Binding-site contacts:
Ligand atom C3 contacts residue ASN154 of chain 1.D at 3.8 Å.
Ligand atom O5 contacts residue ASN154 of chain 1.D at 2.4 Å (h-bond).
Ligand atom C1 contacts residue GLU150 of chain 1.D at 4.5 Å.
Ligand atom C7 contacts residue ASN154 of chain 1.D at 3.4 Å.
Ligand atom O7 contacts residue GLU147 of chain 1.D at 3.9 Å.
Ligand atom O7 contacts residue ASN154 of chain 1.D at 3.7 Å.
Ligand atom O6 contacts residue THR156 of chain 1.D at 4.4 Å.
Ligand atom C6 contacts residue GLU147 of chain 1.D at 4.3 Å.
Ligand atom C5 contacts residue ASN154 of chain 1.D at 3.7 Å.
Ligand atom C2 contacts residue ASN154 of chain 1.D at 2.5 Å.
Ligand atom O6 contacts residue GLU147 of chain 1.D at 4.2 Å.
Ligand atom C8 contacts residue ASN154 of chain 1.D at 4.3 Å.
Ligand atom N2 contacts residue ASN154 of chain 1.D at 2.9 Å (h-bond).
Ligand atom C4 contacts residue ASN154 of chain 1.D at 4.2 Å.
Ligand atom O5 contacts residue GLU150 of chain 1.D at 4.1 Å.
Ligand atom C1 contacts residue ASN154 of chain 1.D at 1.4 Å.
Ligand atom O6 contacts residue SER151 of chain 1.D at 4.0 Å.
Ligand atom C3 contacts residue GLU147 of chain 1.D at 4.1 Å.
Ligand atom O3 contacts residue GLU147 of chain 1.D at 4.4 Å.

Sequence of chain 1.D:
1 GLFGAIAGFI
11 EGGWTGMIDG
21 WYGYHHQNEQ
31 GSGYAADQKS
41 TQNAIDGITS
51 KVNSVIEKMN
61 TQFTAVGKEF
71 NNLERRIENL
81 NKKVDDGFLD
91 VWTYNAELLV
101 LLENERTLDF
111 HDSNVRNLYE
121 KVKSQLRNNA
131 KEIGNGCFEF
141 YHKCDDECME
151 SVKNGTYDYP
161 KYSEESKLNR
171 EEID

A protein and the small-molecule ligand that binds it are described below.
Small molecule (SMILES): CC(=O)N[C@H]1[C@H](O[C@H]2[C@H](O)[C@@H](NC(C)=O)CO[C@@H]2CO)O[C@H](CO)[C@@H](O[C@@H]2O[C@H](CO)[C@@H](O)[C@H](O)[C@@H]2O)[C@@H]1O